The protein below binds the small molecule below.
Small molecule (SMILES): CC(C)[C@H](NC(=O)[C@@H](NC(=O)[C@H](C)NC(=O)[C@@H]1CCCN1C(=O)[C@@H](N)Cc1ccccc1)[C@@H](C)OP(=O)(O)O)C(=O)O

Binding-site contacts:
Ligand atom CB contacts residue ASN231 of chain 1.A at 3.6 Å.
Ligand atom O contacts residue ASN180 of chain 1.A at 2.9 Å (h-bond).
Ligand atom O2P contacts residue ARG134 of chain 1.A at 2.9 Å (salt-bridge).
Ligand atom CA contacts residue LEU234 of chain 1.A at 4.0 Å (hydrophobic).
Ligand atom CG contacts residue VAL183 of chain 1.A at 3.8 Å (hydrophobic).
Ligand atom P contacts residue ARG134 of chain 1.A at 3.8 Å.
Ligand atom CA contacts residue ASN231 of chain 1.A at 3.5 Å.
Ligand atom C contacts residue ASN231 of chain 1.A at 3.6 Å.
Ligand atom CB contacts residue ASN231 of chain 1.A at 3.6 Å.
Ligand atom O2P contacts residue ARG61 of chain 1.A at 2.9 Å (salt-bridge).
Ligand atom O contacts residue LEU179 of chain 1.A at 3.5 Å.
Ligand atom O1P contacts residue ARG61 of chain 1.A at 2.9 Å (salt-bridge).
Ligand atom O1P contacts residue LYS54 of chain 1.A at 3.2 Å.
Ligand atom O3P contacts residue LYS54 of chain 1.A at 4.0 Å.
Ligand atom O contacts residue ASN231 of chain 1.A at 3.0 Å (h-bond).
Ligand atom CB contacts residue VAL183 of chain 1.A at 3.9 Å (hydrophobic).
Ligand atom CA contacts residue LEU179 of chain 1.A at 3.7 Å (hydrophobic).
Ligand atom CA contacts residue ASN180 of chain 1.A at 3.2 Å.
Ligand atom C contacts residue LYS127 of chain 1.A at 3.8 Å.
Ligand atom CG2 contacts residue ARG134 of chain 1.A at 3.8 Å.
Ligand atom CA contacts residue ASN231 of chain 1.A at 3.7 Å.
Ligand atom CG2 contacts residue VAL183 of chain 1.A at 3.7 Å (hydrophobic).
Ligand atom O contacts residue LYS127 of chain 1.A at 2.8 Å (salt-bridge).
Ligand atom O contacts residue VAL183 of chain 1.A at 3.5 Å.
Ligand atom CG2 contacts residue ASN180 of chain 1.A at 3.6 Å.
Ligand atom O3P contacts residue TYR135 of chain 1.A at 2.5 Å (h-bond).
Ligand atom CG2 contacts residue GLY176 of chain 1.A at 3.5 Å.
Ligand atom P contacts residue ARG61 of chain 1.A at 3.6 Å.
Ligand atom P contacts residue TYR135 of chain 1.A at 3.8 Å.
Ligand atom C contacts residue LEU179 of chain 1.A at 3.9 Å (hydrophobic).
Ligand atom C contacts residue ASN180 of chain 1.A at 3.6 Å.
Ligand atom N contacts residue ASN231 of chain 1.A at 2.8 Å (h-bond).
Ligand atom C contacts residue ASN231 of chain 1.A at 3.9 Å.
Ligand atom O3P contacts residue ARG134 of chain 1.A at 2.8 Å (salt-bridge).
Ligand atom CB contacts residue TRP235 of chain 1.A at 3.8 Å (hydrophobic).
Ligand atom N contacts residue LEU179 of chain 1.A at 3.9 Å.
Ligand atom CG1 contacts residue LEU227 of chain 1.A at 3.4 Å (hydrophobic).
Ligand atom CB contacts residue ASN180 of chain 1.A at 3.2 Å.
Ligand atom N contacts residue ASN180 of chain 1.A at 3.0 Å (h-bond).
Ligand atom CG1 contacts residue LEU179 of chain 1.A at 3.8 Å (hydrophobic).

Sequence of chain 1.A:
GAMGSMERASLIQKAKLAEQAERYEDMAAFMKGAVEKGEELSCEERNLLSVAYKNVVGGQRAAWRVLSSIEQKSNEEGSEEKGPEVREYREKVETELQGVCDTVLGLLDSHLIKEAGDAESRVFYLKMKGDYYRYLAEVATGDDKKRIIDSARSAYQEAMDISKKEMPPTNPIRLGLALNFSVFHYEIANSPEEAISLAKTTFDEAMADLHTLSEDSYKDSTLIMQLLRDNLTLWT